Sequence of chain 1.A:
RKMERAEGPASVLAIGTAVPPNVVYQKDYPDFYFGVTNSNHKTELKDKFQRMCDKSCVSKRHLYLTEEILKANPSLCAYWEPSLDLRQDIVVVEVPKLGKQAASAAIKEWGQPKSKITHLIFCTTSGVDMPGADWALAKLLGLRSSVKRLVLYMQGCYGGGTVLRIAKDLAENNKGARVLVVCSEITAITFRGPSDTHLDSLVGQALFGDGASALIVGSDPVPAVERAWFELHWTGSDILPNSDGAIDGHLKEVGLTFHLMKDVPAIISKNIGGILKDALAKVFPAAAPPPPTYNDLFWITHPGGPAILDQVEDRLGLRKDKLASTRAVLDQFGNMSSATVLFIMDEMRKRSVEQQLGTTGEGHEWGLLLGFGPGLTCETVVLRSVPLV

Binding-site contacts:
Ligand atom O2 contacts residue GLY167 of chain 1.A at 3.8 Å.
Ligand atom C2 contacts residue SER360 of chain 1.A at 4.0 Å.
Ligand atom O contacts residue PHE269 of chain 1.A at 3.5 Å.
Ligand atom C9 contacts residue SER360 of chain 1.A at 3.9 Å.
Ligand atom C6 contacts residue GLU196 of chain 1.A at 3.8 Å.
Ligand atom C12 contacts residue CYS168 of chain 1.A at 3.5 Å (hydrophobic).
Ligand atom C13 contacts residue MET141 of chain 2.A at 3.8 Å (hydrophobic).
Ligand atom C6 contacts residue ILE197 of chain 1.A at 3.4 Å (hydrophobic).
Ligand atom O3 contacts residue ASP259 of chain 1.A at 3.9 Å.
Ligand atom C5 contacts residue SER137 of chain 1.A at 3.4 Å.
Ligand atom C11 contacts residue SER360 of chain 1.A at 3.7 Å.
Ligand atom C14 contacts residue PHE269 of chain 1.A at 3.5 Å (hydrophobic).
Ligand atom C14 contacts residue MET141 of chain 2.A at 3.4 Å (hydrophobic).
Ligand atom O1 contacts residue SER360 of chain 1.A at 3.4 Å (h-bond).
Ligand atom C8 contacts residue GLY220 of chain 1.A at 3.6 Å.
Ligand atom O2 contacts residue CYS168 of chain 1.A at 3.1 Å (h-bond).
Ligand atom C13 contacts residue PHE269 of chain 1.A at 3.8 Å (hydrophobic).
Ligand atom C9 contacts residue PHE219 of chain 1.A at 3.8 Å (hydrophobic).
Ligand atom C13 contacts residue ILE258 of chain 1.A at 3.9 Å (hydrophobic).
Ligand atom C7 contacts residue THR198 of chain 1.A at 3.2 Å.
Ligand atom C10 contacts residue PHE219 of chain 1.A at 3.5 Å (hydrophobic).
Ligand atom O3 contacts residue MET141 of chain 2.A at 3.4 Å.
Ligand atom C11 contacts residue GLY167 of chain 1.A at 3.8 Å.
Ligand atom C8 contacts residue THR198 of chain 1.A at 3.4 Å.
Ligand atom C6 contacts residue THR198 of chain 1.A at 3.9 Å.
Ligand atom C1 contacts residue MET141 of chain 2.A at 3.9 Å (hydrophobic).
Ligand atom C contacts residue LEU267 of chain 1.A at 3.5 Å (hydrophobic).
Ligand atom C10 contacts residue THR201 of chain 1.A at 3.8 Å.
Ligand atom C contacts residue THR201 of chain 1.A at 4.0 Å.
Ligand atom O contacts residue THR201 of chain 1.A at 3.6 Å.
Ligand atom C6 contacts residue SER137 of chain 1.A at 3.0 Å.
Ligand atom C7 contacts residue ILE197 of chain 1.A at 3.8 Å (hydrophobic).
Ligand atom C11 contacts residue CYS168 of chain 1.A at 3.1 Å (hydrophobic).
Ligand atom C7 contacts residue GLY220 of chain 1.A at 3.7 Å.
Ligand atom O contacts residue LEU267 of chain 1.A at 3.7 Å.
Ligand atom C7 contacts residue GLU196 of chain 1.A at 3.6 Å.
Ligand atom C12 contacts residue GLY167 of chain 1.A at 3.9 Å.
Ligand atom O3 contacts residue GLY260 of chain 1.A at 3.7 Å.
Ligand atom O2 contacts residue PRO397 of chain 1.A at 3.1 Å.
Ligand atom O3 contacts residue PHE269 of chain 1.A at 3.0 Å.

Sequence of chain 2.A:
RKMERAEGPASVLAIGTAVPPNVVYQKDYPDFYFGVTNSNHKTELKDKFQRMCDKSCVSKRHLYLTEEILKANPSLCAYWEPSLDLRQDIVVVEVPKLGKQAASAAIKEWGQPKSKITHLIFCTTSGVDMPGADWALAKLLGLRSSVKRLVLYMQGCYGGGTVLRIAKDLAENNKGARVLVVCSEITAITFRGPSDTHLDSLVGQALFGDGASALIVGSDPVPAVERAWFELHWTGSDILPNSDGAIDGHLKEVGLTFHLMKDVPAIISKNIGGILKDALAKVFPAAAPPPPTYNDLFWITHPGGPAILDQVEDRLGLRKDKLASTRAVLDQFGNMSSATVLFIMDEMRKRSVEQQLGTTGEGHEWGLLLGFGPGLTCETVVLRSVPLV

The protein below binds the small molecule below.
Small molecule (SMILES): O=C1C[C@@H](c2ccccc2)Oc2cc(O)cc(O)c21